Binding-site contacts:
Ligand atom O8 contacts residue PHE230 of chain 1.A at 3.5 Å.
Ligand atom C7 contacts residue TYR7 of chain 1.A at 3.4 Å (hydrophobic).
Ligand atom S10 contacts residue ASN11 of chain 1.A at 4.0 Å.
Ligand atom C4 contacts residue GLU238 of chain 1.A at 3.3 Å.
Ligand atom O11 contacts residue GLU238 of chain 1.A at 4.2 Å.
Ligand atom C7 contacts residue GLY6 of chain 1.A at 3.9 Å.
Ligand atom O8 contacts residue GLY6 of chain 1.A at 3.3 Å.
Ligand atom C2 contacts residue PHE230 of chain 1.A at 3.3 Å (hydrophobic).
Ligand atom O8 contacts residue GLY8 of chain 1.A at 4.0 Å.
Ligand atom N9 contacts residue ASN11 of chain 1.A at 3.6 Å.
Ligand atom O8 contacts residue TYR7 of chain 1.A at 2.7 Å (h-bond).
Ligand atom C3 contacts residue TYR7 of chain 1.A at 4.2 Å (hydrophobic).
Ligand atom C1 contacts residue PHE230 of chain 1.A at 3.4 Å (hydrophobic).
Ligand atom C1 contacts residue ASN11 of chain 1.A at 4.3 Å.
Ligand atom C6 contacts residue GLU238 of chain 1.A at 3.9 Å.
Ligand atom C6 contacts residue PHE230 of chain 1.A at 4.0 Å (hydrophobic).
Ligand atom C4 contacts residue GLY8 of chain 1.A at 3.9 Å.
Ligand atom O12 contacts residue ASN11 of chain 1.A at 3.2 Å (h-bond).
Ligand atom S10 contacts residue PHE230 of chain 1.A at 4.5 Å.
Ligand atom C2 contacts residue TYR7 of chain 1.A at 3.5 Å (hydrophobic).
Ligand atom C6 contacts residue ASN11 of chain 1.A at 4.5 Å.
Ligand atom N9 contacts residue PHE230 of chain 1.A at 4.1 Å.
Ligand atom C1 contacts residue GLY8 of chain 1.A at 3.5 Å.
Ligand atom O11 contacts residue PHE230 of chain 1.A at 3.5 Å.
Ligand atom C7 contacts residue ASN11 of chain 1.A at 4.2 Å.
Ligand atom N9 contacts residue GLY6 of chain 1.A at 4.0 Å.
Ligand atom C5 contacts residue GLY8 of chain 1.A at 4.3 Å.
Ligand atom N9 contacts residue TYR7 of chain 1.A at 4.2 Å.
Ligand atom C3 contacts residue GLU238 of chain 1.A at 4.1 Å.
Ligand atom C7 contacts residue PHE230 of chain 1.A at 3.6 Å (hydrophobic).
Ligand atom C2 contacts residue GLY8 of chain 1.A at 3.2 Å.
Ligand atom C6 contacts residue GLY8 of chain 1.A at 4.3 Å.
Ligand atom C1 contacts residue TYR7 of chain 1.A at 4.0 Å (hydrophobic).
Ligand atom C5 contacts residue GLU238 of chain 1.A at 3.3 Å.
Ligand atom C3 contacts residue GLY8 of chain 1.A at 3.4 Å.
Ligand atom C3 contacts residue PHE230 of chain 1.A at 4.1 Å (hydrophobic).
Ligand atom C7 contacts residue GLY8 of chain 1.A at 3.9 Å.

Sequence of chain 1.A:
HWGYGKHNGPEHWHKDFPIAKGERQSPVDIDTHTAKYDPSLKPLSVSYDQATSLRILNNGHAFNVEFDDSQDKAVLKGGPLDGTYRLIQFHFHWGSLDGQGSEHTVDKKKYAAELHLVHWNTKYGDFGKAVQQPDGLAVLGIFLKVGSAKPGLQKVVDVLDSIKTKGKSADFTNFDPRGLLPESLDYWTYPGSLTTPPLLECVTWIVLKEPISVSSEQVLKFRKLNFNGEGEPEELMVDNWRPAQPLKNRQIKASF

The small molecule below binds the protein below.
Small molecule (SMILES): O=C1NS(=O)(=O)c2ccccc21